Sequence of chain 1.BA:
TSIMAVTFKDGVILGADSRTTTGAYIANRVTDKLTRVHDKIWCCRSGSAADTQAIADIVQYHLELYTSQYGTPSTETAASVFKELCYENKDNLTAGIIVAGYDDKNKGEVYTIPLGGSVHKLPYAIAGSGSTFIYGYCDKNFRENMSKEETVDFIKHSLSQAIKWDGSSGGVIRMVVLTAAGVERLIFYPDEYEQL

Binding-site contacts:
Ligand atom O49 contacts residue THR21 of chain 1.BA at 3.3 Å (h-bond).
Ligand atom C10 contacts residue THR1 of chain 1.BA at 1.5 Å.
Ligand atom C1 contacts residue ARG45 of chain 1.BA at 3.2 Å.
Ligand atom O39 contacts residue ALA49 of chain 1.BA at 3.2 Å (h-bond).
Ligand atom O21 contacts residue THR1 of chain 1.BA at 2.4 Å (h-bond).
Ligand atom C3 contacts residue THR31 of chain 1.BA at 3.7 Å.
Ligand atom C4 contacts residue THR31 of chain 1.BA at 3.8 Å.
Ligand atom C7 contacts residue THR1 of chain 1.BA at 2.7 Å.
Ligand atom C2 contacts residue ARG45 of chain 1.BA at 3.1 Å.
Ligand atom C23 contacts residue GLY47 of chain 1.BA at 3.6 Å.
Ligand atom C4 contacts residue THR20 of chain 1.BA at 3.3 Å.
Ligand atom O13 contacts residue SER129 of chain 1.BA at 3.7 Å.
Ligand atom O21 contacts residue SER46 of chain 1.BA at 3.7 Å.
Ligand atom C8 contacts residue THR1 of chain 1.BA at 2.4 Å.
Ligand atom C8 contacts residue GLY47 of chain 1.BA at 3.7 Å.
Ligand atom C11 contacts residue ARG19 of chain 1.BA at 3.5 Å.
Ligand atom C12 contacts residue THR1 of chain 1.BA at 2.5 Å.
Ligand atom O13 contacts residue THR1 of chain 1.BA at 3.0 Å (h-bond).
Ligand atom O21 contacts residue GLY47 of chain 1.BA at 3.0 Å (h-bond).
Ligand atom N25 contacts residue THR21 of chain 1.BA at 3.1 Å (h-bond).
Ligand atom O37 contacts residue THR22 of chain 1.BA at 3.8 Å.
Ligand atom N22 contacts residue GLY47 of chain 1.BA at 2.8 Å (h-bond).
Ligand atom C27 contacts residue THR21 of chain 1.BA at 3.7 Å.
Ligand atom C32 contacts residue HIS116 of chain 1.V at 3.7 Å.
Ligand atom C42 contacts residue GLY47 of chain 1.BA at 3.5 Å.
Ligand atom C4 contacts residue ALA49 of chain 1.BA at 3.8 Å (hydrophobic).
Ligand atom C7 contacts residue GLY47 of chain 1.BA at 3.5 Å.
Ligand atom C24 contacts residue GLY47 of chain 1.BA at 3.5 Å.
Ligand atom C6 contacts residue THR1 of chain 1.BA at 3.7 Å.
Ligand atom C12 contacts residue SER129 of chain 1.BA at 3.8 Å.
Ligand atom C9 contacts residue THR1 of chain 1.BA at 1.4 Å.
Ligand atom C5 contacts residue THR20 of chain 1.BA at 3.8 Å.
Ligand atom C11 contacts residue THR21 of chain 1.BA at 3.8 Å.
Ligand atom O49 contacts residue THR20 of chain 1.BA at 3.4 Å.
Ligand atom C11 contacts residue SER168 of chain 1.BA at 3.3 Å.
Ligand atom C27 contacts residue THR22 of chain 1.BA at 3.8 Å.
Ligand atom C3 contacts residue ARG45 of chain 1.BA at 3.6 Å.
Ligand atom C11 contacts residue THR1 of chain 1.BA at 2.5 Å.
Ligand atom N22 contacts residue THR1 of chain 1.BA at 3.7 Å.
Ligand atom C7 contacts residue ARG45 of chain 1.BA at 3.8 Å.

This small molecule binds to this protein.
Small molecule (SMILES): COc1ccc(C[C@H](NC(=O)[C@H](C)NC(=O)CN2CCOCC2)C(=O)N[C@@H](Cc2ccccc2)[C@@H](O)[C@H](C)CO)cc1

Sequence of chain 1.V:
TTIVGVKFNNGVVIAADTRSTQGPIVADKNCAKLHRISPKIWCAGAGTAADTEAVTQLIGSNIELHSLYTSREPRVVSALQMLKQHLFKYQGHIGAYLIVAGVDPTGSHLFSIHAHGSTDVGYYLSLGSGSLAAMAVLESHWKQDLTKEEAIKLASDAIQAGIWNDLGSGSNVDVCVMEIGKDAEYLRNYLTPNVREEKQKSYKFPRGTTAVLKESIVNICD